This protein binds this small molecule.
Small molecule (SMILES): COc1cc(C)c2nc3[nH]nc(C)c3c(CN3CCOCC3)c2c1

Binding-site contacts:
Ligand atom C1 contacts residue PHE292 of chain 1.A at 3.3 Å (hydrophobic).
Ligand atom N8 contacts residue GLN289 of chain 1.A at 2.9 Å (h-bond).
Ligand atom C9 contacts residue PHE292 of chain 1.A at 3.8 Å (hydrophobic).
Ligand atom C7 contacts residue VAL241 of chain 1.A at 4.0 Å (hydrophobic).
Ligand atom C23 contacts residue ILE255 of chain 1.A at 3.6 Å (hydrophobic).
Ligand atom C21 contacts residue HIS88 of chain 1.A at 4.0 Å.
Ligand atom C23 contacts residue PHE259 of chain 1.A at 3.8 Å (hydrophobic).
Ligand atom O22 contacts residue HIS88 of chain 1.A at 3.1 Å (h-bond).
Ligand atom C7 contacts residue PHE292 of chain 1.A at 3.9 Å (hydrophobic).
Ligand atom C24 contacts residue TYR87 of chain 1.A at 4.0 Å (hydrophobic).
Ligand atom N11 contacts residue ILE255 of chain 1.A at 4.0 Å.
Ligand atom N12 contacts residue VAL241 of chain 1.A at 3.4 Å.
Ligand atom C10 contacts residue MET276 of chain 1.A at 4.0 Å (hydrophobic).
Ligand atom N12 contacts residue GLN289 of chain 1.A at 3.9 Å.
Ligand atom C18 contacts residue LEU238 of chain 1.A at 3.5 Å (hydrophobic).
Ligand atom C14 contacts residue MET276 of chain 1.A at 3.5 Å (hydrophobic).
Ligand atom C5 contacts residue PHE292 of chain 1.A at 3.4 Å (hydrophobic).
Ligand atom N8 contacts residue PHE292 of chain 1.A at 3.8 Å.
Ligand atom N12 contacts residue ILE255 of chain 1.A at 3.6 Å.
Ligand atom C17 contacts residue GLN289 of chain 1.A at 3.5 Å.
Ligand atom C9 contacts residue PHE259 of chain 1.A at 4.0 Å (hydrophobic).
Ligand atom C23 contacts residue TYR87 of chain 1.A at 3.9 Å (hydrophobic).
Ligand atom C17 contacts residue TYR256 of chain 1.A at 3.4 Å (hydrophobic).
Ligand atom C4 contacts residue PHE292 of chain 1.A at 3.6 Å (hydrophobic).
Ligand atom C10 contacts residue PHE259 of chain 1.A at 4.0 Å (hydrophobic).
Ligand atom C24 contacts residue ILE255 of chain 1.A at 3.7 Å (hydrophobic).
Ligand atom N11 contacts residue GLN289 of chain 1.A at 3.0 Å (h-bond).
Ligand atom C3 contacts residue PHE292 of chain 1.A at 3.5 Å (hydrophobic).
Ligand atom C17 contacts residue GLY288 of chain 1.A at 4.0 Å.
Ligand atom O15 contacts residue MET276 of chain 1.A at 3.5 Å.
Ligand atom C14 contacts residue PHE292 of chain 1.A at 4.0 Å (hydrophobic).
Ligand atom C7 contacts residue ILE255 of chain 1.A at 4.0 Å (hydrophobic).
Ligand atom C2 contacts residue PHE292 of chain 1.A at 3.4 Å (hydrophobic).
Ligand atom C4 contacts residue GLN289 of chain 1.A at 4.0 Å.
Ligand atom C18 contacts residue PHE292 of chain 1.A at 3.6 Å (hydrophobic).
Ligand atom C13 contacts residue LEU238 of chain 1.A at 3.8 Å (hydrophobic).
Ligand atom C10 contacts residue PHE292 of chain 1.A at 4.0 Å (hydrophobic).
Ligand atom C6 contacts residue PHE292 of chain 1.A at 3.7 Å (hydrophobic).
Ligand atom C13 contacts residue SER240 of chain 1.A at 3.7 Å.
Ligand atom C6 contacts residue GLN289 of chain 1.A at 3.5 Å.

Sequence of chain 1.A:
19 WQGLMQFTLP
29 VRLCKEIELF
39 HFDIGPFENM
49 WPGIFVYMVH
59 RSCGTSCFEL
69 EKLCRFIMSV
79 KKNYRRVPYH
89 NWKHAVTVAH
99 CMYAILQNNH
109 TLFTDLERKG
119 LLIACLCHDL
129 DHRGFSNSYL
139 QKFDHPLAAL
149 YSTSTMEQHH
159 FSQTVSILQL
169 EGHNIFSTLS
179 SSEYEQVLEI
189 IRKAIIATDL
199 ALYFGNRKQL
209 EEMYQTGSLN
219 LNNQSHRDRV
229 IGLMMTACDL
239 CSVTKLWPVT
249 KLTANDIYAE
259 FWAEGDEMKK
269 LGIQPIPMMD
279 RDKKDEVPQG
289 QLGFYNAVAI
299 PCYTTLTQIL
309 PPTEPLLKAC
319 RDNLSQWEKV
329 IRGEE